The protein below binds the small molecule below.
Small molecule (SMILES): CC[C@H](C)[C@@H](CO)NC(=O)[C@@H]1CCCN1

Binding-site contacts:
Ligand atom CG1 contacts residue PHE208 of chain 1.B at 3.7 Å (hydrophobic).
Ligand atom O contacts residue CYS184 of chain 1.B at 3.1 Å (h-bond).
Ligand atom CG2 contacts residue CYS184 of chain 1.B at 3.7 Å (hydrophobic).
Ligand atom N contacts residue PHE208 of chain 1.B at 3.9 Å.
Ligand atom CG contacts residue VAL88 of chain 1.B at 3.8 Å (hydrophobic).
Ligand atom O contacts residue GLN185 of chain 1.B at 3.6 Å.
Ligand atom CA contacts residue PHE208 of chain 1.B at 3.7 Å (hydrophobic).
Ligand atom C contacts residue GLY186 of chain 1.B at 3.7 Å.
Ligand atom CD1 contacts residue VAL209 of chain 1.B at 3.6 Å (hydrophobic).
Ligand atom CA contacts residue SER207 of chain 1.B at 3.2 Å.
Ligand atom CB contacts residue SER188 of chain 1.B at 3.4 Å.
Ligand atom CD1 contacts residue CYS184 of chain 1.B at 3.7 Å (hydrophobic).
Ligand atom C contacts residue ASP1 of chain 1.C at 3.9 Å.
Ligand atom C contacts residue HIS45 of chain 1.B at 3.9 Å.
Ligand atom N contacts residue SER188 of chain 1.B at 2.7 Å (h-bond).
Ligand atom C contacts residue SER207 of chain 1.B at 3.7 Å.
Ligand atom O contacts residue ASP187 of chain 1.B at 3.0 Å (salt-bridge).
Ligand atom CB contacts residue GLN185 of chain 1.B at 3.7 Å.
Ligand atom CA contacts residue SER188 of chain 1.B at 2.4 Å.
Ligand atom C contacts residue ASP1 of chain 1.C at 1.4 Å.
Ligand atom N contacts residue SER207 of chain 1.B at 3.1 Å (h-bond).
Ligand atom CG1 contacts residue SER207 of chain 1.B at 3.8 Å.
Ligand atom CA contacts residue ASP1 of chain 1.C at 2.5 Å.
Ligand atom N contacts residue ASP1 of chain 1.C at 3.5 Å (salt-bridge).
Ligand atom C contacts residue SER188 of chain 1.B at 1.4 Å.
Ligand atom CG1 contacts residue SER188 of chain 1.B at 3.5 Å.
Ligand atom CG2 contacts residue GLN185 of chain 1.B at 3.5 Å.
Ligand atom O contacts residue GLY186 of chain 1.B at 3.2 Å (h-bond).
Ligand atom O contacts residue ASP1 of chain 1.C at 2.1 Å (salt-bridge).
Ligand atom CB contacts residue CYS184 of chain 1.B at 3.6 Å (hydrophobic).
Ligand atom CB contacts residue SER207 of chain 1.B at 3.8 Å.
Ligand atom O contacts residue SER188 of chain 1.B at 2.3 Å (h-bond).
Ligand atom N contacts residue HIS45 of chain 1.B at 3.6 Å (h-bond).
Ligand atom CG2 contacts residue VAL209 of chain 1.B at 3.1 Å (hydrophobic).
Ligand atom CD1 contacts residue THR206 of chain 1.B at 3.1 Å.
Ligand atom CG1 contacts residue THR206 of chain 1.B at 3.9 Å.
Ligand atom CB contacts residue ASP1 of chain 1.C at 3.5 Å.
Ligand atom C contacts residue SER188 of chain 1.B at 3.8 Å.
Ligand atom CD1 contacts residue GLY183 of chain 1.B at 3.9 Å.
Ligand atom CB contacts residue HIS45 of chain 1.B at 3.4 Å.

Sequence of chain 1.B:
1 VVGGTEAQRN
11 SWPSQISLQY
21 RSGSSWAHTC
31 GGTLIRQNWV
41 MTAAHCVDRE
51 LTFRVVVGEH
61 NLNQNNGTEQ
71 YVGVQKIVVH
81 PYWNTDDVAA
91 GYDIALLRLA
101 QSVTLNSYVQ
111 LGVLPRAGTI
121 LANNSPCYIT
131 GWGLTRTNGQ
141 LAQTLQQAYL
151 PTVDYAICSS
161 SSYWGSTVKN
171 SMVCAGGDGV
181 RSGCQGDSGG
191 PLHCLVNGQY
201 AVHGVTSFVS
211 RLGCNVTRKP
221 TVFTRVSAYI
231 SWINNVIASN